Binding-site contacts:
Ligand atom C21 contacts residue HIS184 of chain 57.B at 3.6 Å.
Ligand atom O2 contacts residue VAL173 of chain 57.B at 3.4 Å.
Ligand atom C21 contacts residue TYR182 of chain 57.B at 3.8 Å (hydrophobic).
Ligand atom C20 contacts residue LEU217 of chain 57.B at 3.8 Å (hydrophobic).
Ligand atom O3 contacts residue TYR89 of chain 57.B at 3.6 Å.
Ligand atom C14 contacts residue TYR136 of chain 57.B at 3.5 Å (hydrophobic).
Ligand atom CL3 contacts residue PHE111 of chain 57.B at 3.8 Å.
Ligand atom C7 contacts residue MET109 of chain 57.B at 3.3 Å (hydrophobic).
Ligand atom C17 contacts residue ALA24 of chain 56.E at 3.7 Å (hydrophobic).
Ligand atom O3 contacts residue PHE107 of chain 57.B at 3.6 Å.
Ligand atom O1 contacts residue ILE87 of chain 57.B at 3.7 Å.
Ligand atom C8 contacts residue MET109 of chain 57.B at 3.4 Å (hydrophobic).
Ligand atom C13 contacts residue MET109 of chain 57.B at 3.4 Å (hydrophobic).
Ligand atom CL2 contacts residue TYR136 of chain 57.B at 3.6 Å.
Ligand atom CL2 contacts residue ALA24 of chain 56.E at 3.5 Å.
Ligand atom C20 contacts residue ILE171 of chain 57.B at 3.8 Å (hydrophobic).
Ligand atom C13 contacts residue ILE87 of chain 57.B at 3.7 Å (hydrophobic).
Ligand atom C5 contacts residue TYR89 of chain 57.B at 3.5 Å (hydrophobic).
Ligand atom C7 contacts residue PHE214 of chain 57.B at 3.5 Å (hydrophobic).
Ligand atom C12 contacts residue ILE87 of chain 57.B at 3.8 Å (hydrophobic).
Ligand atom C4 contacts residue MET109 of chain 57.B at 3.8 Å (hydrophobic).
Ligand atom C19 contacts residue LEU217 of chain 57.B at 3.8 Å (hydrophobic).
Ligand atom C13 contacts residue PHE111 of chain 57.B at 3.7 Å (hydrophobic).
Ligand atom C6 contacts residue TYR89 of chain 57.B at 3.7 Å (hydrophobic).
Ligand atom C1 contacts residue TYR182 of chain 57.B at 3.8 Å (hydrophobic).
Ligand atom C11 contacts residue ILE87 of chain 57.B at 3.8 Å (hydrophobic).
Ligand atom C10 contacts residue TYR136 of chain 57.B at 3.5 Å (hydrophobic).
Ligand atom C9 contacts residue VAL176 of chain 57.B at 3.6 Å (hydrophobic).
Ligand atom O1 contacts residue MET109 of chain 57.B at 3.7 Å.
Ligand atom C16 contacts residue ALA24 of chain 56.E at 3.8 Å (hydrophobic).
Ligand atom CL3 contacts residue LEU217 of chain 57.B at 3.8 Å.
Ligand atom C16 contacts residue TYR136 of chain 57.B at 3.8 Å (hydrophobic).
Ligand atom C17 contacts residue TYR136 of chain 57.B at 3.7 Å (hydrophobic).
Ligand atom C12 contacts residue PHE111 of chain 57.B at 3.8 Å (hydrophobic).
Ligand atom O1 contacts residue PHE214 of chain 57.B at 3.8 Å.
Ligand atom CL2 contacts residue ILE25 of chain 56.E at 3.4 Å.
Ligand atom C21 contacts residue SER105 of chain 57.B at 3.8 Å.
Ligand atom C9 contacts residue PHE214 of chain 57.B at 3.7 Å (hydrophobic).
Ligand atom C3 contacts residue MET109 of chain 57.B at 3.7 Å (hydrophobic).
Ligand atom C2 contacts residue PHE214 of chain 57.B at 3.6 Å (hydrophobic).

A small-molecule ligand and the protein it binds are described below.
Small molecule (SMILES): COc1ccc(OCc2ccc(COc3c(Cl)cccc3Cl)cc2)c(Cl)c1

Sequence of chain 56.E:
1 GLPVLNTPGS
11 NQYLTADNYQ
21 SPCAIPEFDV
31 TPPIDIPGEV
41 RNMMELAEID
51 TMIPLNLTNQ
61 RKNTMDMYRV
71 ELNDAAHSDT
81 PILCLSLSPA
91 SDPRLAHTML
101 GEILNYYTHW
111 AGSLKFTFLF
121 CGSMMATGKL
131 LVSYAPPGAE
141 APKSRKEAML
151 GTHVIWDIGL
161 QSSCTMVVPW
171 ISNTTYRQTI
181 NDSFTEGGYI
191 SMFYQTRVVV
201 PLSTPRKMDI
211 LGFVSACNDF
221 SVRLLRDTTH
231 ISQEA

Sequence of chain 57.B:
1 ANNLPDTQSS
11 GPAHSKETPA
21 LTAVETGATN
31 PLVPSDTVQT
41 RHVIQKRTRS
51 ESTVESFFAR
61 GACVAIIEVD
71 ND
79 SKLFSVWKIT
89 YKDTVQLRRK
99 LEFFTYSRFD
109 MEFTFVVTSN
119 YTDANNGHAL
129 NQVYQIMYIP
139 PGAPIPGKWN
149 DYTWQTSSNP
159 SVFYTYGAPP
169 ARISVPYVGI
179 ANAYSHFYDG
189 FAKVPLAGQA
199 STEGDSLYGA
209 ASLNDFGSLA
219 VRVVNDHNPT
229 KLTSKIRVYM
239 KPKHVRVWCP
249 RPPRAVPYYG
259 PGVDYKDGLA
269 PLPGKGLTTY